Sequence of chain 1.B:
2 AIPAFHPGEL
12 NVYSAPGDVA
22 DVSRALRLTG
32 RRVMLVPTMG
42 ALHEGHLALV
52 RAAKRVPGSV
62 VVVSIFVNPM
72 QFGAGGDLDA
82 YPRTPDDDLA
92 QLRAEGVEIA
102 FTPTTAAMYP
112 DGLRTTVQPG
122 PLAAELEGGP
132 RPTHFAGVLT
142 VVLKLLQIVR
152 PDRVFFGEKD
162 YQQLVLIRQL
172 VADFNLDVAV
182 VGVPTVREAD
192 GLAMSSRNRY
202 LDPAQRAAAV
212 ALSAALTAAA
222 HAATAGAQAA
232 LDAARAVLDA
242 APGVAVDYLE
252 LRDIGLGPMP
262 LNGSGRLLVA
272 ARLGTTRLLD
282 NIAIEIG

Binding-site contacts:
Ligand atom O4' contacts residue HIS47 of chain 1.B at 3.3 Å.
Ligand atom C14 contacts residue PRO38 of chain 1.B at 3.6 Å (hydrophobic).
Ligand atom O3' contacts residue PHE157 of chain 1.B at 3.3 Å.
Ligand atom N1 contacts residue THR186 of chain 1.B at 3.6 Å.
Ligand atom C6 contacts residue GLY46 of chain 1.B at 3.5 Å.
Ligand atom C16 contacts residue VAL142 of chain 1.B at 3.6 Å (hydrophobic).
Ligand atom C12 contacts residue GLN72 of chain 1.B at 3.4 Å.
Ligand atom C4' contacts residue PRO38 of chain 1.B at 3.6 Å (hydrophobic).
Ligand atom O13 contacts residue GLN72 of chain 1.B at 2.9 Å (h-bond).
Ligand atom N3 contacts residue GLY158 of chain 1.B at 3.4 Å.
Ligand atom N7 contacts residue HIS44 of chain 1.B at 3.3 Å.
Ligand atom C15 contacts residue PHE157 of chain 1.B at 3.5 Å (hydrophobic).
Ligand atom N6 contacts residue VAL187 of chain 1.B at 3.1 Å (h-bond).
Ligand atom O2P contacts residue MET40 of chain 1.B at 2.8 Å (h-bond).
Ligand atom N1 contacts residue VAL187 of chain 1.B at 2.9 Å (h-bond).
Ligand atom N3 contacts residue GLY46 of chain 1.B at 3.6 Å.
Ligand atom N6 contacts residue LYS160 of chain 1.B at 3.6 Å.
Ligand atom O13 contacts residue GLN164 of chain 1.B at 2.7 Å (h-bond).
Ligand atom O14 contacts residue VAL142 of chain 1.B at 3.5 Å.
Ligand atom C14 contacts residue THR39 of chain 1.B at 3.5 Å.
Ligand atom C2 contacts residue PRO185 of chain 1.B at 3.7 Å (hydrophobic).
Ligand atom O3' contacts residue GLY158 of chain 1.B at 2.9 Å (h-bond).
Ligand atom N6 contacts residue MET195 of chain 1.B at 2.9 Å (h-bond).
Ligand atom O12 contacts residue MET40 of chain 1.B at 3.5 Å.
Ligand atom O5' contacts residue HIS47 of chain 1.B at 3.6 Å (h-bond).
Ligand atom O2' contacts residue ASP161 of chain 1.B at 2.5 Å (salt-bridge).
Ligand atom C16 contacts residue GLN72 of chain 1.B at 3.3 Å.
Ligand atom O11 contacts residue GLN164 of chain 1.B at 3.0 Å (h-bond).
Ligand atom N3 contacts residue LEU50 of chain 1.B at 3.5 Å.
Ligand atom C2 contacts residue VAL187 of chain 1.B at 3.7 Å (hydrophobic).
Ligand atom C15 contacts residue GLN164 of chain 1.B at 3.7 Å.
Ligand atom C5' contacts residue PRO38 of chain 1.B at 3.4 Å (hydrophobic).
Ligand atom O2P contacts residue HIS47 of chain 1.B at 3.4 Å (h-bond).
Ligand atom O2' contacts residue GLY158 of chain 1.B at 3.4 Å (h-bond).
Ligand atom O4' contacts residue LEU50 of chain 1.B at 3.7 Å.
Ligand atom O3' contacts residue LEU50 of chain 1.B at 3.7 Å.
Ligand atom O2P contacts residue THR39 of chain 1.B at 3.5 Å.
Ligand atom O14 contacts residue GLN72 of chain 1.B at 2.5 Å (h-bond).
Ligand atom C2' contacts residue ASP161 of chain 1.B at 3.1 Å.
Ligand atom C5' contacts residue HIS47 of chain 1.B at 3.5 Å.

The small molecule below binds the protein below.
Small molecule (SMILES): CC(C)(CO)[C@@H](O)C(=O)O[P](=O)(O)OC[C@H]1O[C@@H](n2cnc3c(N)ncnc32)[C@H](O)[C@@H]1O